Binding-site contacts:
Ligand atom O3 contacts residue ASN102 of chain 1.H at 3.5 Å.
Ligand atom C5 contacts residue THR381 of chain 1.E at 3.6 Å.
Ligand atom C4 contacts residue SER109 of chain 1.H at 3.3 Å.
Ligand atom C6 contacts residue THR381 of chain 1.E at 3.9 Å.
Ligand atom C6 contacts residue SER109 of chain 1.H at 3.2 Å.
Ligand atom O2 contacts residue PRO101 of chain 1.H at 3.8 Å.
Ligand atom C2 contacts residue HIS297 of chain 1.E at 3.7 Å.
Ligand atom O5 contacts residue ASN299 of chain 1.E at 2.3 Å (h-bond).
Ligand atom O2 contacts residue TYR114 of chain 1.H at 3.7 Å.
Ligand atom C2 contacts residue TYR114 of chain 1.H at 3.4 Å (hydrophobic).
Ligand atom C5 contacts residue ASN299 of chain 1.E at 3.6 Å.
Ligand atom C6 contacts residue HIS103 of chain 1.H at 3.7 Å.
Ligand atom C1 contacts residue THR381 of chain 1.E at 3.5 Å.
Ligand atom O6 contacts residue SER109 of chain 1.H at 2.2 Å (h-bond).
Ligand atom O3 contacts residue PRO101 of chain 1.H at 3.0 Å (h-bond).
Ligand atom N2 contacts residue HIS297 of chain 1.E at 3.1 Å (h-bond).
Ligand atom C1 contacts residue ASN299 of chain 1.E at 1.4 Å.
Ligand atom C5 contacts residue SER109 of chain 1.H at 3.5 Å.
Ligand atom C3 contacts residue HIS297 of chain 1.E at 3.5 Å.
Ligand atom C1 contacts residue TYR114 of chain 1.H at 3.4 Å (hydrophobic).
Ligand atom O2 contacts residue GLU116 of chain 1.H at 3.6 Å.
Ligand atom C2 contacts residue PRO101 of chain 1.H at 3.2 Å (hydrophobic).
Ligand atom C2 contacts residue ASN299 of chain 1.E at 2.5 Å.
Ligand atom C7 contacts residue HIS297 of chain 1.E at 3.8 Å.
Ligand atom C8 contacts residue ARG410 of chain 1.E at 3.2 Å.
Ligand atom O6 contacts residue HIS103 of chain 1.H at 2.6 Å (h-bond).
Ligand atom N2 contacts residue ASN299 of chain 1.E at 2.3 Å (h-bond).
Ligand atom C1 contacts residue HIS297 of chain 1.E at 3.8 Å.
Ligand atom O7 contacts residue TRP104 of chain 1.H at 3.9 Å.
Ligand atom C3 contacts residue PRO101 of chain 1.H at 3.1 Å (hydrophobic).
Ligand atom O7 contacts residue ASN299 of chain 1.E at 3.7 Å.
Ligand atom O6 contacts residue THR381 of chain 1.E at 3.5 Å (h-bond).
Ligand atom C6 contacts residue ASP108 of chain 1.H at 3.8 Å.
Ligand atom C3 contacts residue ASN299 of chain 1.E at 3.8 Å.
Ligand atom O4 contacts residue SER109 of chain 1.H at 2.2 Å (h-bond).
Ligand atom C8 contacts residue ASN299 of chain 1.E at 3.3 Å.
Ligand atom C7 contacts residue ASN299 of chain 1.E at 2.9 Å.
Ligand atom O5 contacts residue THR381 of chain 1.E at 3.1 Å (h-bond).
Ligand atom O3 contacts residue TYR114 of chain 1.H at 3.0 Å (h-bond).
Ligand atom C8 contacts residue THR265 of chain 1.E at 3.7 Å.

A protein and the small-molecule ligand that binds it are described below.
Small molecule (SMILES): CC(=O)N[C@H]1[C@H](O[C@H]2[C@H](O)[C@@H](NC(C)=O)CO[C@@H]2CO)O[C@H](CO)[C@@H](O[C@@H]2O[C@H](CO[C@H]3O[C@H](CO)[C@@H](O)[C@H](O)[C@@H]3O)[C@@H](O)[C@H](O[C@H]3O[C@H](CO)[C@@H](O)[C@H](O)[C@@H]3O[C@H]3O[C@H](CO)[C@@H](O)[C@H](O)[C@@H]3O[C@H]3O[C@H](CO)[C@@H](O)[C@H](O)[C@@H]3O)[C@@H]2O)[C@@H]1O

Sequence of chain 1.H:
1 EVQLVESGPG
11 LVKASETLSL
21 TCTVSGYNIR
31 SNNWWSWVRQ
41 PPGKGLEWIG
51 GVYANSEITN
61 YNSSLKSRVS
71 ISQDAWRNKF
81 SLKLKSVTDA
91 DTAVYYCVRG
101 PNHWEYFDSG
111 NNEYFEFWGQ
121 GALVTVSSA

Sequence of chain 1.E:
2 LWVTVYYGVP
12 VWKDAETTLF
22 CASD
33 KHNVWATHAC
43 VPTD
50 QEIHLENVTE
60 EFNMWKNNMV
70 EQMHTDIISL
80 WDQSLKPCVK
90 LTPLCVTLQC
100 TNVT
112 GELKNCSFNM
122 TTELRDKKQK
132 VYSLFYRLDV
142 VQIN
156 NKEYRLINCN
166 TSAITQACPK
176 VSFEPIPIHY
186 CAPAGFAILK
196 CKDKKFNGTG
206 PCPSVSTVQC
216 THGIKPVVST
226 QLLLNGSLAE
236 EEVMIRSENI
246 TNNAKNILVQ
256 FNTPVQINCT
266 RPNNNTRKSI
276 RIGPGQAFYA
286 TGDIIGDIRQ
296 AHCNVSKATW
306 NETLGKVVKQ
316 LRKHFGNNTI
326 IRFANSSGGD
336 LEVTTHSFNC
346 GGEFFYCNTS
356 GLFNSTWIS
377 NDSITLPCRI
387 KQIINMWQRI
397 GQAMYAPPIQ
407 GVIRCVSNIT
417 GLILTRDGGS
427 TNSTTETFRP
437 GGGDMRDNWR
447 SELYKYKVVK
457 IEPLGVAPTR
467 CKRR

Sequence of chain 1.P:
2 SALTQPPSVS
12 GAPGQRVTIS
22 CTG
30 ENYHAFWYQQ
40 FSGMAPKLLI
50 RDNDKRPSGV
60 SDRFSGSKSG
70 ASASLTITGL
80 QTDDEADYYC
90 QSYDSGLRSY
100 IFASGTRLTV